The protein below binds the small molecule below.
Small molecule (SMILES): N[C@@H](CO)[C@@H](O)[C@H](O)[C@H](O)COP(=O)(O)O

Sequence of chain 3.B:
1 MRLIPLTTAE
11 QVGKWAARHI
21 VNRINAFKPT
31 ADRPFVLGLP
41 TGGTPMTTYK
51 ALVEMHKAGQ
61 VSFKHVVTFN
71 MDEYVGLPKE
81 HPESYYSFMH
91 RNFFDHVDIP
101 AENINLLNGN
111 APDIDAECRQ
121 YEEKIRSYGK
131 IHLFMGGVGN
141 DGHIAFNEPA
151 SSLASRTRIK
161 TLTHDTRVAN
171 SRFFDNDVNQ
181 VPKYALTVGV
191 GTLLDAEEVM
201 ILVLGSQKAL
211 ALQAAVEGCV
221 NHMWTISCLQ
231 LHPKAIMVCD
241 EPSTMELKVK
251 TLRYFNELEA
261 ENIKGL

Binding-site contacts:
Ligand atom O3P contacts residue GLY42 of chain 3.B at 3.8 Å.
Ligand atom C5 contacts residue VAL138 of chain 3.B at 3.8 Å (hydrophobic).
Ligand atom P contacts residue THR44 of chain 3.B at 3.5 Å.
Ligand atom N2 contacts residue THR41 of chain 3.B at 3.7 Å.
Ligand atom C2 contacts residue ALA145 of chain 3.B at 3.9 Å (hydrophobic).
Ligand atom O3 contacts residue ALA145 of chain 3.B at 3.0 Å (h-bond).
Ligand atom C3 contacts residue HIS143 of chain 3.B at 3.8 Å.
Ligand atom O1 contacts residue THR41 of chain 3.B at 3.0 Å (h-bond).
Ligand atom O3P contacts residue THR44 of chain 3.B at 2.7 Å (h-bond).
Ligand atom P contacts residue LYS208 of chain 3.B at 4.0 Å.
Ligand atom C2 contacts residue ASP72 of chain 3.B at 3.4 Å.
Ligand atom O4 contacts residue THR41 of chain 3.B at 3.5 Å (h-bond).
Ligand atom O5 contacts residue GLY139 of chain 3.B at 4.0 Å.
Ligand atom O2P contacts residue THR44 of chain 3.B at 3.3 Å (h-bond).
Ligand atom O1 contacts residue ASP72 of chain 3.B at 3.0 Å (salt-bridge).
Ligand atom P contacts residue GLY43 of chain 3.B at 3.7 Å.
Ligand atom O1P contacts residue GLY43 of chain 3.B at 3.0 Å (h-bond).
Ligand atom N2 contacts residue ASP72 of chain 3.B at 3.4 Å (salt-bridge).
Ligand atom C6 contacts residue VAL138 of chain 3.B at 3.2 Å (hydrophobic).
Ligand atom C1 contacts residue ASP72 of chain 3.B at 3.9 Å.
Ligand atom O2P contacts residue LYS208 of chain 3.B at 2.7 Å (salt-bridge).
Ligand atom O4 contacts residue GLY137 of chain 3.B at 3.7 Å.
Ligand atom C4 contacts residue THR41 of chain 3.B at 4.0 Å.
Ligand atom O3 contacts residue HIS143 of chain 3.B at 4.0 Å.
Ligand atom O1P contacts residue GLY42 of chain 3.B at 3.5 Å.
Ligand atom O1 contacts residue MET71 of chain 3.B at 3.9 Å.
Ligand atom C5 contacts residue HIS143 of chain 3.B at 3.6 Å.
Ligand atom O1P contacts residue ARG172 of chain 3.B at 3.2 Å (salt-bridge).
Ligand atom C1 contacts residue MET71 of chain 3.B at 3.8 Å (hydrophobic).
Ligand atom C1 contacts residue PRO40 of chain 3.B at 3.8 Å (hydrophobic).
Ligand atom C1 contacts residue THR41 of chain 3.B at 3.6 Å.
Ligand atom O5 contacts residue HIS143 of chain 3.B at 2.9 Å.
Ligand atom N2 contacts residue PHE146 of chain 3.B at 3.3 Å.
Ligand atom C6 contacts residue LYS208 of chain 3.B at 3.8 Å.
Ligand atom C5 contacts residue GLY139 of chain 3.B at 4.0 Å.
Ligand atom O1 contacts residue PRO40 of chain 3.B at 3.5 Å.
Ligand atom O3P contacts residue THR41 of chain 3.B at 4.1 Å.
Ligand atom C3 contacts residue ALA145 of chain 3.B at 3.4 Å (hydrophobic).
Ligand atom N2 contacts residue TYR85 of chain 3.B at 3.7 Å.
Ligand atom O3P contacts residue GLY43 of chain 3.B at 3.4 Å (h-bond).